Sequence of chain 1.J:
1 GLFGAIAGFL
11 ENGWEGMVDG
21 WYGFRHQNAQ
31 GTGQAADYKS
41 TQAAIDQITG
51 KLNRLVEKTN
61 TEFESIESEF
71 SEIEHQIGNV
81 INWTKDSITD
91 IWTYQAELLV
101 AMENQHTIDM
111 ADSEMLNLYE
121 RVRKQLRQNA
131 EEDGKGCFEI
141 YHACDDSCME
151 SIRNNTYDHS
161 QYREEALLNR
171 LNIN

Sequence of chain 1.L:
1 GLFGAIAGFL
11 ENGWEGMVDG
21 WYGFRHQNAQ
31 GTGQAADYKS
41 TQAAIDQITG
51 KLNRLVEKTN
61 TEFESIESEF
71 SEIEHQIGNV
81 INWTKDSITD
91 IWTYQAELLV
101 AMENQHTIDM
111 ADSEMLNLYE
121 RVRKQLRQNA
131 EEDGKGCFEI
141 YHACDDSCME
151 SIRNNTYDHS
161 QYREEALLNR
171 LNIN

Binding-site contacts:
Ligand atom O7 contacts residue GLU104 of chain 1.K at 2.9 Å (salt-bridge).
Ligand atom O7 contacts residue GLU64 of chain 1.L at 4.3 Å.
Ligand atom C5 contacts residue ASN82 of chain 1.J at 3.7 Å.
Ligand atom N2 contacts residue ASN79 of chain 1.J at 4.1 Å.
Ligand atom C2 contacts residue ASN82 of chain 1.J at 2.4 Å.
Ligand atom C7 contacts residue HIS75 of chain 1.J at 4.1 Å.
Ligand atom C4 contacts residue ASN82 of chain 1.J at 4.2 Å.
Ligand atom C8 contacts residue HIS75 of chain 1.J at 3.4 Å.
Ligand atom C7 contacts residue GLU104 of chain 1.K at 4.0 Å.
Ligand atom N2 contacts residue ASN82 of chain 1.J at 2.9 Å (h-bond).
Ligand atom C7 contacts residue ASN79 of chain 1.J at 3.1 Å.
Ligand atom C8 contacts residue ASN79 of chain 1.J at 3.2 Å.
Ligand atom C1 contacts residue ASN82 of chain 1.J at 1.4 Å.
Ligand atom C7 contacts residue ASN82 of chain 1.J at 3.5 Å.
Ligand atom O5 contacts residue ASN82 of chain 1.J at 2.4 Å (h-bond).
Ligand atom C8 contacts residue GLU104 of chain 1.K at 4.5 Å.
Ligand atom O7 contacts residue ASN82 of chain 1.J at 3.8 Å.
Ligand atom O7 contacts residue ASN79 of chain 1.J at 2.8 Å (h-bond).
Ligand atom C3 contacts residue ASN82 of chain 1.J at 3.8 Å.
Ligand atom C8 contacts residue GLY78 of chain 1.J at 4.2 Å.
Ligand atom O7 contacts residue HIS75 of chain 1.J at 4.2 Å.

The small molecule below binds the protein below.
Small molecule (SMILES): CC(=O)N[C@@H]1[C@@H](O)[C@H](O)[C@@H](CO)O[C@H]1O

Sequence of chain 1.K:
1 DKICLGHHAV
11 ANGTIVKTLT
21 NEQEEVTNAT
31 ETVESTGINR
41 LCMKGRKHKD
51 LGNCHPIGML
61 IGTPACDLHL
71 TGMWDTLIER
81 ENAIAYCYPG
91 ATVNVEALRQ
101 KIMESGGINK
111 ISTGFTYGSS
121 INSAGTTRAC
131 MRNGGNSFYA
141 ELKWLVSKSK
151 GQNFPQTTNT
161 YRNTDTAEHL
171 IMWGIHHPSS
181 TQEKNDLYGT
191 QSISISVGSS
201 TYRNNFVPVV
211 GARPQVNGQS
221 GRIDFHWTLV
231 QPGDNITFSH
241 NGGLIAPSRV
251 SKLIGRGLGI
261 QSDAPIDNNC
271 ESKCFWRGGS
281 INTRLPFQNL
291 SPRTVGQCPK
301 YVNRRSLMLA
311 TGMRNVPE